Sequence of chain 7.F:
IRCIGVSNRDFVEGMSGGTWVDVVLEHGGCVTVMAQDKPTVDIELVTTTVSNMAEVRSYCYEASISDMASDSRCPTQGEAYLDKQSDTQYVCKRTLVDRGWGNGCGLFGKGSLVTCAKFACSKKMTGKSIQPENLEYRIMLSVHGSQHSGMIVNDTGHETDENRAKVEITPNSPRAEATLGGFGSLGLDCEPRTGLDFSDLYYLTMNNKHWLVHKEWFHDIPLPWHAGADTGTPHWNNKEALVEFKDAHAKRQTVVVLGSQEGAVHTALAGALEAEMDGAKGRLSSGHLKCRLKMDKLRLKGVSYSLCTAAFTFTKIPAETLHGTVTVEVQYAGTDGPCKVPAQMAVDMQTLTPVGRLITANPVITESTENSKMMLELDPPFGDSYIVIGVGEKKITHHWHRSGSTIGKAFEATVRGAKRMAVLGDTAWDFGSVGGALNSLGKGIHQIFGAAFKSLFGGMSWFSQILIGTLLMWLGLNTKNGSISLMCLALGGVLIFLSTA

The protein below binds the small molecule below.
Small molecule (SMILES): CC(=O)N[C@H]1[C@H](O[C@H]2[C@H](O)[C@@H](NC(C)=O)CO[C@@H]2CO)O[C@H](CO)[C@@H](O)[C@@H]1O

Binding-site contacts:
Ligand atom C5 contacts residue ASN154 of chain 7.F at 2.1 Å.
Ligand atom O6 contacts residue THR156 of chain 7.F at 1.2 Å (h-bond).
Ligand atom C6 contacts residue THR156 of chain 7.F at 1.8 Å.
Ligand atom O4 contacts residue ASN154 of chain 7.F at 3.5 Å (h-bond).
Ligand atom C2 contacts residue ASN154 of chain 7.F at 3.5 Å.
Ligand atom N2 contacts residue GLY150 of chain 7.F at 4.1 Å.
Ligand atom O5 contacts residue THR156 of chain 7.F at 3.8 Å.
Ligand atom C2 contacts residue HIS148 of chain 7.F at 4.2 Å.
Ligand atom O7 contacts residue HIS148 of chain 7.F at 3.3 Å (h-bond).
Ligand atom C6 contacts residue ASN154 of chain 7.F at 3.0 Å.
Ligand atom C4 contacts residue ASN154 of chain 7.F at 3.2 Å.
Ligand atom O7 contacts residue THR156 of chain 7.F at 2.4 Å.
Ligand atom C4 contacts residue THR156 of chain 7.F at 4.1 Å.
Ligand atom C8 contacts residue THR156 of chain 7.F at 2.9 Å.
Ligand atom N2 contacts residue THR156 of chain 7.F at 4.3 Å.
Ligand atom C8 contacts residue HIS148 of chain 7.F at 1.2 Å.
Ligand atom N2 contacts residue HIS148 of chain 7.F at 2.8 Å (h-bond).
Ligand atom C2 contacts residue MET151 of chain 7.F at 4.1 Å (hydrophobic).
Ligand atom O4 contacts residue THR156 of chain 7.F at 4.2 Å.
Ligand atom C6 contacts residue GLY157 of chain 7.F at 4.2 Å.
Ligand atom C1 contacts residue ASN154 of chain 7.F at 2.5 Å.
Ligand atom C3 contacts residue ASN154 of chain 7.F at 3.5 Å.
Ligand atom C1 contacts residue MET151 of chain 7.F at 3.6 Å (hydrophobic).
Ligand atom C7 contacts residue MET151 of chain 7.F at 4.0 Å (hydrophobic).
Ligand atom O5 contacts residue ARG164 of chain 7.F at 4.3 Å.
Ligand atom C2 contacts residue GLY150 of chain 7.F at 4.5 Å.
Ligand atom N2 contacts residue ASN154 of chain 7.F at 4.3 Å.
Ligand atom C8 contacts residue GLY157 of chain 7.F at 4.5 Å.
Ligand atom O6 contacts residue ASN154 of chain 7.F at 2.4 Å (h-bond).
Ligand atom C7 contacts residue HIS148 of chain 7.F at 2.3 Å.
Ligand atom N2 contacts residue MET151 of chain 7.F at 3.4 Å.
Ligand atom O6 contacts residue ASP155 of chain 7.F at 4.2 Å.
Ligand atom C8 contacts residue MET151 of chain 7.F at 4.1 Å (hydrophobic).
Ligand atom C6 contacts residue ASP155 of chain 7.F at 4.3 Å.
Ligand atom C7 contacts residue THR156 of chain 7.F at 3.4 Å.
Ligand atom O5 contacts residue ASN154 of chain 7.F at 2.4 Å (h-bond).
Ligand atom C5 contacts residue THR156 of chain 7.F at 3.2 Å.
Ligand atom C1 contacts residue GLY150 of chain 7.F at 3.8 Å.